Sequence of chain 8.B:
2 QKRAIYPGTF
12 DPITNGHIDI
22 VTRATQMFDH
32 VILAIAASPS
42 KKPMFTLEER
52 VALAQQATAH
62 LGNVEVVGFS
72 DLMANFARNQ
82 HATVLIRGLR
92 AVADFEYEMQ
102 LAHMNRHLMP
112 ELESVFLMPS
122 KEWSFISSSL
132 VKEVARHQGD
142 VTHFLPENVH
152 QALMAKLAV

Binding-site contacts:
Ligand atom N8 contacts residue HIS138 of chain 8.B at 4.3 Å.
Ligand atom C4 contacts residue LEU109 of chain 10.B at 4.3 Å (hydrophobic).
Ligand atom C4 contacts residue ALA75 of chain 10.B at 4.3 Å (hydrophobic).
Ligand atom N8 contacts residue GLU134 of chain 8.B at 2.9 Å (salt-bridge).
Ligand atom C2 contacts residue VAL135 of chain 8.B at 3.6 Å (hydrophobic).
Ligand atom C9 contacts residue LEU73 of chain 10.B at 4.4 Å (hydrophobic).
Ligand atom C7 contacts residue LEU73 of chain 10.B at 4.3 Å (hydrophobic).
Ligand atom O5 contacts residue LEU109 of chain 10.B at 4.0 Å.
Ligand atom O5 contacts residue LEU73 of chain 10.B at 3.5 Å.
Ligand atom C4 contacts residue LEU73 of chain 10.B at 3.5 Å (hydrophobic).
Ligand atom O5 contacts residue ALA75 of chain 10.B at 3.1 Å (h-bond).
Ligand atom C11 contacts residue HIS138 of chain 8.B at 3.6 Å.
Ligand atom C11 contacts residue GLU134 of chain 8.B at 4.3 Å.
Ligand atom C4 contacts residue ASN106 of chain 10.B at 3.2 Å.
Ligand atom C1 contacts residue ASN106 of chain 10.B at 3.1 Å.
Ligand atom C1 contacts residue LEU109 of chain 10.B at 3.9 Å (hydrophobic).
Ligand atom C11 contacts residue ASP72 of chain 10.B at 3.7 Å.
Ligand atom C3 contacts residue VAL135 of chain 8.B at 3.9 Å (hydrophobic).
Ligand atom C7 contacts residue GLU134 of chain 8.B at 3.8 Å.
Ligand atom C3 contacts residue LEU131 of chain 8.B at 4.2 Å (hydrophobic).
Ligand atom C11 contacts residue MET74 of chain 10.B at 4.2 Å (hydrophobic).
Ligand atom C3 contacts residue GLU134 of chain 8.B at 3.9 Å.
Ligand atom O5 contacts residue ASN106 of chain 10.B at 2.6 Å (h-bond).
Ligand atom C2 contacts residue LEU102 of chain 10.B at 4.2 Å (hydrophobic).
Ligand atom C6 contacts residue MET74 of chain 10.B at 3.6 Å (hydrophobic).
Ligand atom C1 contacts residue VAL135 of chain 8.B at 4.1 Å (hydrophobic).
Ligand atom C1 contacts residue MET105 of chain 10.B at 3.9 Å (hydrophobic).
Ligand atom C1 contacts residue LEU73 of chain 10.B at 4.2 Å (hydrophobic).
Ligand atom C9 contacts residue MET74 of chain 10.B at 4.0 Å (hydrophobic).
Ligand atom C9 contacts residue HIS138 of chain 8.B at 4.2 Å.
Ligand atom N10 contacts residue MET74 of chain 10.B at 2.9 Å (h-bond).
Ligand atom O5 contacts residue MET74 of chain 10.B at 3.1 Å.
Ligand atom C9 contacts residue GLU134 of chain 8.B at 3.9 Å.
Ligand atom C4 contacts residue MET74 of chain 10.B at 3.5 Å (hydrophobic).
Ligand atom C6 contacts residue LEU73 of chain 10.B at 3.5 Å (hydrophobic).
Ligand atom C2 contacts residue MET105 of chain 10.B at 3.8 Å (hydrophobic).
Ligand atom C2 contacts residue ASN106 of chain 10.B at 4.4 Å.
Ligand atom C3 contacts residue LEU102 of chain 10.B at 4.2 Å (hydrophobic).
Ligand atom C2 contacts residue LEU131 of chain 8.B at 4.1 Å (hydrophobic).
Ligand atom N10 contacts residue LEU73 of chain 10.B at 3.6 Å.

A small-molecule ligand and the protein it binds are described below.
Small molecule (SMILES): Cc1nc2cccc(O)c2[nH]1

Sequence of chain 10.B:
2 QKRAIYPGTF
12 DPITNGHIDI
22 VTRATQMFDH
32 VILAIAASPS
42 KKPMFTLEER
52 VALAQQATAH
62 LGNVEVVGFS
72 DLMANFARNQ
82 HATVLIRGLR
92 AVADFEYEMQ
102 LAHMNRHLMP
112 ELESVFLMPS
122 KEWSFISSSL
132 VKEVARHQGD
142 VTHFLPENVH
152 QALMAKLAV